Sequence of chain 1.B:
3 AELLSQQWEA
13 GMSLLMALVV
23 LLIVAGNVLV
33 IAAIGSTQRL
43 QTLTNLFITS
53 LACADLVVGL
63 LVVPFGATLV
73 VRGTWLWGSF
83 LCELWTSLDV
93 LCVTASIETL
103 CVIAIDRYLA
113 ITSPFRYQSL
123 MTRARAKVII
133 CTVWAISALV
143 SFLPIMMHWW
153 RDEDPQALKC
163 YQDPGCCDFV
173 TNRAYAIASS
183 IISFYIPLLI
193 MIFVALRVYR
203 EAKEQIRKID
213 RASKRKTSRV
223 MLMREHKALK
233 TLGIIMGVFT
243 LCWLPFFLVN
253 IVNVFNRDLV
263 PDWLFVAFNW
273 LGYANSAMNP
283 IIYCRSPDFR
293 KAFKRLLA

Binding-site contacts:
Ligand atom CAK contacts residue ILE132 of chain 1.B at 4.2 Å (hydrophobic).
Ligand atom CAJ contacts residue 2CV1 of chain 1.R at 4.1 Å.
Ligand atom OAG contacts residue LEU48 of chain 1.B at 4.4 Å.
Ligand atom CBC contacts residue LEU48 of chain 1.B at 4.3 Å (hydrophobic).
Ligand atom CAV contacts residue LEU48 of chain 1.B at 4.2 Å (hydrophobic).
Ligand atom CAD contacts residue LYS129 of chain 1.B at 4.5 Å.
Ligand atom CAK contacts residue CYS55 of chain 1.B at 4.2 Å (hydrophobic).
Ligand atom CAV contacts residue ILE132 of chain 1.B at 4.1 Å (hydrophobic).
Ligand atom CAP contacts residue CYS55 of chain 1.B at 3.9 Å (hydrophobic).
Ligand atom CAJ contacts residue TRP136 of chain 1.B at 4.4 Å (hydrophobic).
Ligand atom CAQ contacts residue TRP136 of chain 1.B at 3.5 Å (hydrophobic).
Ligand atom CAM contacts residue LEU48 of chain 1.B at 4.4 Å (hydrophobic).
Ligand atom CAI contacts residue ILE132 of chain 1.B at 4.2 Å (hydrophobic).
Ligand atom CAD contacts residue ILE132 of chain 1.B at 3.8 Å (hydrophobic).
Ligand atom OAG contacts residue LYS129 of chain 1.B at 3.4 Å.
Ligand atom CAE contacts residue TRP136 of chain 1.B at 3.7 Å (hydrophobic).
Ligand atom CBD contacts residue ILE132 of chain 1.B at 4.0 Å (hydrophobic).
Ligand atom CAY contacts residue LYS129 of chain 1.B at 4.2 Å.
Ligand atom OAF contacts residue ARG125 of chain 1.B at 3.2 Å (salt-bridge).
Ligand atom CAP contacts residue TRP136 of chain 1.B at 3.7 Å (hydrophobic).
Ligand atom CAA contacts residue 2CV1 of chain 1.R at 3.8 Å.
Ligand atom CAD contacts residue CYS133 of chain 1.B at 4.2 Å (hydrophobic).
Ligand atom CAR contacts residue LYS129 of chain 1.B at 4.0 Å.
Ligand atom CAI contacts residue LEU48 of chain 1.B at 4.4 Å (hydrophobic).
Ligand atom OAW contacts residue LEU48 of chain 1.B at 3.3 Å.
Ligand atom CBG contacts residue CYS55 of chain 1.B at 4.4 Å (hydrophobic).
Ligand atom CAX contacts residue ARG125 of chain 1.B at 4.4 Å.
Ligand atom OAW contacts residue LYS129 of chain 1.B at 4.1 Å.
Ligand atom CAQ contacts residue CYS55 of chain 1.B at 3.7 Å (hydrophobic).
Ligand atom CAI contacts residue THR51 of chain 1.B at 4.1 Å.
Ligand atom CAZ contacts residue ILE132 of chain 1.B at 4.3 Å (hydrophobic).
Ligand atom CAY contacts residue LEU48 of chain 1.B at 3.8 Å (hydrophobic).
Ligand atom CAL contacts residue LEU48 of chain 1.B at 4.4 Å (hydrophobic).
Ligand atom CBA contacts residue LEU90 of chain 1.B at 4.4 Å (hydrophobic).
Ligand atom CAI contacts residue SER52 of chain 1.B at 4.2 Å.
Ligand atom CAN contacts residue VAL59 of chain 1.B at 4.1 Å (hydrophobic).
Ligand atom CAC contacts residue 2CV1 of chain 1.R at 4.2 Å.
Ligand atom CAK contacts residue SER52 of chain 1.B at 3.9 Å.
Ligand atom CAA contacts residue LEU93 of chain 1.B at 4.4 Å (hydrophobic).

The small molecule below binds the protein below.
Small molecule (SMILES): CC(C)CCC[C@@H](C)[C@H]1CC[C@H]2[C@@H]3CC=C4C[C@@H](OC(=O)CCC(=O)O)CC[C@]4(C)[C@H]3CC[C@]12C